Sequence of chain 1.A:
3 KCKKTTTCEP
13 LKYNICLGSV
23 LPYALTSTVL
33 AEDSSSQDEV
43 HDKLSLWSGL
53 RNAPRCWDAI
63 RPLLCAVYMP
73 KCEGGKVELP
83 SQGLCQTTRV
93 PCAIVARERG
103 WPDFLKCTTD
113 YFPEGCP

The protein below binds the small molecule below.
Small molecule (SMILES): CC1=C2C[C@H]3[C@@H](CC=C4C[C@@H](O)CC[C@@]43C)[C@@H]2CC[C@]12O[C@@H]1C[C@H](C)CN[C@H]1[C@H]2C

Binding-site contacts:
Ligand atom C06 contacts residue TRP49 of chain 1.A at 4.4 Å (hydrophobic).
Ligand atom C14 contacts residue LEU52 of chain 1.A at 4.3 Å (hydrophobic).
Ligand atom C04 contacts residue TRP49 of chain 1.A at 3.9 Å (hydrophobic).
Ligand atom C06 contacts residue VAL97 of chain 1.A at 4.1 Å (hydrophobic).
Ligand atom C19 contacts residue LYS45 of chain 1.A at 4.4 Å.
Ligand atom O02 contacts residue TYR70 of chain 1.A at 4.3 Å.
Ligand atom C25 contacts residue LYS45 of chain 1.A at 4.1 Å.
Ligand atom C13 contacts residue ILE96 of chain 1.A at 4.3 Å (hydrophobic).
Ligand atom C25 contacts residue TRP49 of chain 1.A at 4.0 Å (hydrophobic).
Ligand atom C20 contacts residue GLY102 of chain 1.A at 4.2 Å.
Ligand atom C15 contacts residue GLY102 of chain 1.A at 4.2 Å.
Ligand atom C17 contacts residue TRP49 of chain 1.A at 4.1 Å (hydrophobic).
Ligand atom C23 contacts residue TRP49 of chain 1.A at 4.2 Å (hydrophobic).
Ligand atom C27 contacts residue LEU52 of chain 1.A at 3.6 Å (hydrophobic).
Ligand atom C15 contacts residue VAL97 of chain 1.A at 3.6 Å (hydrophobic).
Ligand atom C26 contacts residue ILE96 of chain 1.A at 3.6 Å (hydrophobic).
Ligand atom C19 contacts residue LEU48 of chain 1.A at 3.8 Å (hydrophobic).
Ligand atom O02 contacts residue LYS45 of chain 1.A at 2.8 Å (salt-bridge).
Ligand atom C23 contacts residue LYS45 of chain 1.A at 4.3 Å.
Ligand atom C27 contacts residue GLY51 of chain 1.A at 3.4 Å.
Ligand atom C25 contacts residue ASP35 of chain 1.A at 4.1 Å.
Ligand atom C11 contacts residue ARG101 of chain 1.A at 4.1 Å.
Ligand atom C21 contacts residue ARG101 of chain 1.A at 3.3 Å.
Ligand atom C12 contacts residue GLY51 of chain 1.A at 4.3 Å.
Ligand atom C10 contacts residue LEU48 of chain 1.A at 3.8 Å (hydrophobic).
Ligand atom C16 contacts residue GLY51 of chain 1.A at 4.4 Å.
Ligand atom C23 contacts residue LEU48 of chain 1.A at 4.0 Å (hydrophobic).
Ligand atom C19 contacts residue TRP49 of chain 1.A at 3.9 Å (hydrophobic).
Ligand atom C13 contacts residue VAL97 of chain 1.A at 4.3 Å (hydrophobic).
Ligand atom C11 contacts residue VAL97 of chain 1.A at 4.2 Å (hydrophobic).
Ligand atom C05 contacts residue TRP49 of chain 1.A at 4.3 Å (hydrophobic).
Ligand atom C15 contacts residue TRP49 of chain 1.A at 3.7 Å (hydrophobic).
Ligand atom O02 contacts residue ASP35 of chain 1.A at 3.2 Å (salt-bridge).
Ligand atom C22 contacts residue PRO104 of chain 1.A at 4.3 Å (hydrophobic).
Ligand atom C20 contacts residue TRP49 of chain 1.A at 3.9 Å (hydrophobic).
Ligand atom C13 contacts residue GLU100 of chain 1.A at 4.3 Å.
Ligand atom C20 contacts residue PRO104 of chain 1.A at 4.2 Å (hydrophobic).
Ligand atom C25 contacts residue TYR70 of chain 1.A at 4.3 Å (hydrophobic).
Ligand atom C26 contacts residue LEU52 of chain 1.A at 4.4 Å (hydrophobic).
Ligand atom C27 contacts residue LEU48 of chain 1.A at 3.9 Å (hydrophobic).